A small-molecule ligand and the protein it binds are described below.
Small molecule (SMILES): CC(=O)N[C@H]1[C@H](O[C@H]2[C@H](O)[C@@H](NC(C)=O)CO[C@@H]2CO)O[C@H](CO)[C@@H](O)[C@@H]1O

Sequence of chain 1.F:
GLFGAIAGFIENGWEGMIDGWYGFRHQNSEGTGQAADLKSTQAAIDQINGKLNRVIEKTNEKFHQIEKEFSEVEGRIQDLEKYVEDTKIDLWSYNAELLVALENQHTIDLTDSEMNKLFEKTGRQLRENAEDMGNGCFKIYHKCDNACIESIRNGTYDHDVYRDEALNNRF

Binding-site contacts:
Ligand atom C4 contacts residue ASN154 of chain 1.F at 4.2 Å.
Ligand atom C6 contacts residue GLU150 of chain 1.F at 3.6 Å.
Ligand atom O5 contacts residue THR156 of chain 1.F at 4.3 Å.
Ligand atom C1 contacts residue ASN154 of chain 1.F at 1.4 Å.
Ligand atom O5 contacts residue ASN154 of chain 1.F at 2.4 Å (h-bond).
Ligand atom C5 contacts residue GLU150 of chain 1.F at 4.0 Å.
Ligand atom C7 contacts residue ASN154 of chain 1.F at 3.2 Å.
Ligand atom C6 contacts residue ALA147 of chain 1.F at 3.3 Å (hydrophobic).
Ligand atom N2 contacts residue THR156 of chain 1.F at 4.4 Å.
Ligand atom C8 contacts residue ASN154 of chain 1.F at 4.4 Å.
Ligand atom C1 contacts residue GLU150 of chain 1.F at 4.2 Å.
Ligand atom O5 contacts residue SER151 of chain 1.F at 4.0 Å.
Ligand atom C8 contacts residue ALA147 of chain 1.F at 4.3 Å (hydrophobic).
Ligand atom C6 contacts residue SER151 of chain 1.F at 4.1 Å.
Ligand atom N2 contacts residue ASN154 of chain 1.F at 2.9 Å (h-bond).
Ligand atom O5 contacts residue GLU150 of chain 1.F at 3.2 Å.
Ligand atom C1 contacts residue THR156 of chain 1.F at 3.7 Å.
Ligand atom C5 contacts residue ASN154 of chain 1.F at 3.7 Å.
Ligand atom O6 contacts residue ALA147 of chain 1.F at 4.1 Å.
Ligand atom C2 contacts residue ASN154 of chain 1.F at 2.4 Å.
Ligand atom O6 contacts residue GLU150 of chain 1.F at 3.2 Å.
Ligand atom O7 contacts residue ASN154 of chain 1.F at 3.1 Å (h-bond).
Ligand atom C3 contacts residue ASN154 of chain 1.F at 3.8 Å.